Binding-site contacts:
Ligand atom O3 contacts residue BMA3 of chain 1.H at 3.4 Å.
Ligand atom C3 contacts residue THR310 of chain 4.D at 4.1 Å.
Ligand atom O3 contacts residue PRO309 of chain 4.D at 4.1 Å.
Ligand atom C1 contacts residue THR310 of chain 4.D at 4.0 Å.
Ligand atom C2 contacts residue BMA3 of chain 1.H at 4.2 Å.
Ligand atom C5 contacts residue BMA3 of chain 1.H at 3.3 Å.
Ligand atom O4 contacts residue BMA3 of chain 1.H at 2.4 Å (h-bond).
Ligand atom C3 contacts residue PRO309 of chain 4.D at 4.3 Å (hydrophobic).
Ligand atom C3 contacts residue BMA3 of chain 1.H at 3.0 Å.
Ligand atom C5 contacts residue THR310 of chain 4.D at 4.5 Å.
Ligand atom C2 contacts residue THR310 of chain 4.D at 4.2 Å.
Ligand atom C6 contacts residue BMA3 of chain 1.H at 4.1 Å.
Ligand atom C2 contacts residue PRO309 of chain 4.D at 4.4 Å (hydrophobic).
Ligand atom O5 contacts residue BMA3 of chain 1.H at 4.4 Å.
Ligand atom C1 contacts residue BMA3 of chain 1.H at 4.5 Å.
Ligand atom C4 contacts residue BMA3 of chain 1.H at 3.0 Å.

Sequence of chain 4.D:
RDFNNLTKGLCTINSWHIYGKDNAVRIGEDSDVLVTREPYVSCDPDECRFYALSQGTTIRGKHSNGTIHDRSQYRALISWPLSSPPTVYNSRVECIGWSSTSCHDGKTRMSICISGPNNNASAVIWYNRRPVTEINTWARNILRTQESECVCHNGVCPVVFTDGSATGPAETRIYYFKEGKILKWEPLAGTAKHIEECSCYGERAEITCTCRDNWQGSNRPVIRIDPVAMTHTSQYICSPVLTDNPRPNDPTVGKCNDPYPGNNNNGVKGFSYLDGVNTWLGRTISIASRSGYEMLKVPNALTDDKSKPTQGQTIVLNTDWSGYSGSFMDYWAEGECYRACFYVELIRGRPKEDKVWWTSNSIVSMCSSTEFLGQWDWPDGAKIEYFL

A small-molecule ligand and the protein it binds are described below.
Small molecule (SMILES): OC[C@H]1O[C@H](O)[C@@H](O)[C@@H](O)[C@@H]1O